Binding-site contacts:
Ligand atom C8 contacts residue TYR32 of chain 1.H at 4.0 Å (hydrophobic).
Ligand atom O7 contacts residue ASN399 of chain 1.E at 3.7 Å.
Ligand atom C2 contacts residue THR401 of chain 1.E at 4.5 Å.
Ligand atom O3 contacts residue THR401 of chain 1.E at 4.3 Å.
Ligand atom C4 contacts residue ASN399 of chain 1.E at 4.0 Å.
Ligand atom C7 contacts residue ASN399 of chain 1.E at 3.4 Å.
Ligand atom C8 contacts residue ASN399 of chain 1.E at 3.3 Å.
Ligand atom O5 contacts residue ASN399 of chain 1.E at 2.0 Å (h-bond).
Ligand atom O6 contacts residue ASN399 of chain 1.E at 3.8 Å.
Ligand atom N2 contacts residue THR401 of chain 1.E at 4.5 Å.
Ligand atom C2 contacts residue ASN399 of chain 1.E at 2.6 Å.
Ligand atom C5 contacts residue ASN399 of chain 1.E at 3.3 Å.
Ligand atom N2 contacts residue ASN399 of chain 1.E at 3.1 Å (h-bond).
Ligand atom C3 contacts residue ASN399 of chain 1.E at 3.8 Å.
Ligand atom C1 contacts residue ASN399 of chain 1.E at 1.4 Å.
Ligand atom C6 contacts residue ASN399 of chain 1.E at 4.1 Å.

A protein and the small-molecule ligand that binds it are described below.
Small molecule (SMILES): CC(=O)N[C@H]1[C@H](O[C@H]2[C@H](O)[C@@H](NC(C)=O)CO[C@@H]2CO)O[C@H](CO)[C@@H](O[C@@H]2O[C@H](CO)[C@@H](O)[C@H](O)[C@@H]2O)[C@@H]1O

Sequence of chain 1.E:
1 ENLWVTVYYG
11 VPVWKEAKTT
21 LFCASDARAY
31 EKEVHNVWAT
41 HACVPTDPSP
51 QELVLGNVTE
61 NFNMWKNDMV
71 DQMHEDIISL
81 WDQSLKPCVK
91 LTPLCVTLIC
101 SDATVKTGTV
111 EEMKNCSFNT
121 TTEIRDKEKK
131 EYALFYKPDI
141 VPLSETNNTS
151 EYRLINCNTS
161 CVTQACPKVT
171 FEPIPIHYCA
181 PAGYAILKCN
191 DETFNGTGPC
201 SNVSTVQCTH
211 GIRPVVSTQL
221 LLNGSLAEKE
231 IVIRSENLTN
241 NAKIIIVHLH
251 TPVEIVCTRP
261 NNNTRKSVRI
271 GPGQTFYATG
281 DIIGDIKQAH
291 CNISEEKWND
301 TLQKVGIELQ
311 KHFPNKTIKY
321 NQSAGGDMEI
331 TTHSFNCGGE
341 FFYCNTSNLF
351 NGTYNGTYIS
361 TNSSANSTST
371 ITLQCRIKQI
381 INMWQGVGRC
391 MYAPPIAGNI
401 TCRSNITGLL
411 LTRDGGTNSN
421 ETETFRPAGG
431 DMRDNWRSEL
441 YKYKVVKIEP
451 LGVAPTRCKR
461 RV

Sequence of chain 1.H:
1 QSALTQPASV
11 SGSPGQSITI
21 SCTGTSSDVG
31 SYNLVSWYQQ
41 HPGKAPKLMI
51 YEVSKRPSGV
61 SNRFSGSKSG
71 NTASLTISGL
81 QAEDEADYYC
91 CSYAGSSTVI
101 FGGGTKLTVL